The small molecule below binds the protein below.
Small molecule (SMILES): O=c1ccn([C@@H]2O[C@H](CO[P](=O)(O)O[P](=O)(O)O[C@H]3O[C@H](CO)[C@@H](O)[C@H](O)[C@H]3O)[C@@H](O)[C@H]2O)c(=O)[nH]1

Binding-site contacts:
Ligand atom N3 contacts residue VAL341 of chain 1.B at 2.7 Å (h-bond).
Ligand atom O5' contacts residue GLY31 of chain 1.B at 3.4 Å.
Ligand atom O2A contacts residue HIS358 of chain 1.B at 3.2 Å.
Ligand atom C6' contacts residue GLY31 of chain 1.B at 3.5 Å.
Ligand atom C2 contacts residue TRP340 of chain 1.B at 3.4 Å (hydrophobic).
Ligand atom O4 contacts residue TRP340 of chain 1.B at 3.2 Å.
Ligand atom O1B contacts residue ASN279 of chain 1.B at 3.1 Å (h-bond).
Ligand atom O2' contacts residue ARG280 of chain 1.B at 2.9 Å (salt-bridge).
Ligand atom C4 contacts residue VAL341 of chain 1.B at 3.5 Å (hydrophobic).
Ligand atom O1A contacts residue GLY360 of chain 1.B at 3.2 Å.
Ligand atom O2 contacts residue TRP340 of chain 1.B at 3.5 Å.
Ligand atom C4' contacts residue ASP382 of chain 1.B at 3.4 Å.
Ligand atom O6' contacts residue HIS32 of chain 1.B at 3.3 Å (h-bond).
Ligand atom O4 contacts residue VAL341 of chain 1.B at 3.1 Å (h-bond).
Ligand atom C2C contacts residue GLU366 of chain 1.B at 3.4 Å.
Ligand atom O6' contacts residue THR150 of chain 1.B at 2.7 Å (h-bond).
Ligand atom O3C contacts residue GLU366 of chain 1.B at 2.7 Å (salt-bridge).
Ligand atom C2C contacts residue GLN343 of chain 1.B at 3.3 Å.
Ligand atom O3A contacts residue HIS358 of chain 1.B at 3.5 Å (h-bond).
Ligand atom O4' contacts residue TRP361 of chain 1.B at 2.8 Å (h-bond).
Ligand atom O2' contacts residue GLN383 of chain 1.B at 3.5 Å (h-bond).
Ligand atom O2C contacts residue GLU366 of chain 1.B at 2.7 Å (salt-bridge).
Ligand atom C2 contacts residue GLN343 of chain 1.B at 3.6 Å.
Ligand atom C4 contacts residue TRP340 of chain 1.B at 3.4 Å (hydrophobic).
Ligand atom O1B contacts residue GLY31 of chain 1.B at 3.1 Å.
Ligand atom O2 contacts residue VAL341 of chain 1.B at 3.5 Å (h-bond).
Ligand atom O4' contacts residue ASP382 of chain 1.B at 2.6 Å (salt-bridge).
Ligand atom C3C contacts residue GLU366 of chain 1.B at 3.5 Å.
Ligand atom O2B contacts residue ASN279 of chain 1.B at 3.2 Å (h-bond).
Ligand atom O3' contacts residue ASP382 of chain 1.B at 2.6 Å (salt-bridge).
Ligand atom O5C contacts residue ASN362 of chain 1.B at 3.4 Å.
Ligand atom O1A contacts residue TRP361 of chain 1.B at 3.4 Å (h-bond).
Ligand atom O1B contacts residue ASN362 of chain 1.B at 3.4 Å (h-bond).
Ligand atom O3' contacts residue GLN383 of chain 1.B at 3.2 Å (h-bond).
Ligand atom C6' contacts residue THR150 of chain 1.B at 3.5 Å.
Ligand atom N3 contacts residue TRP340 of chain 1.B at 3.4 Å.
Ligand atom O2C contacts residue GLN343 of chain 1.B at 3.0 Å.
Ligand atom O1A contacts residue ASN362 of chain 1.B at 3.1 Å (h-bond).
Ligand atom O2 contacts residue GLN343 of chain 1.B at 3.5 Å.
Ligand atom O2A contacts residue SER363 of chain 1.B at 2.6 Å (h-bond).

Sequence of chain 1.B:
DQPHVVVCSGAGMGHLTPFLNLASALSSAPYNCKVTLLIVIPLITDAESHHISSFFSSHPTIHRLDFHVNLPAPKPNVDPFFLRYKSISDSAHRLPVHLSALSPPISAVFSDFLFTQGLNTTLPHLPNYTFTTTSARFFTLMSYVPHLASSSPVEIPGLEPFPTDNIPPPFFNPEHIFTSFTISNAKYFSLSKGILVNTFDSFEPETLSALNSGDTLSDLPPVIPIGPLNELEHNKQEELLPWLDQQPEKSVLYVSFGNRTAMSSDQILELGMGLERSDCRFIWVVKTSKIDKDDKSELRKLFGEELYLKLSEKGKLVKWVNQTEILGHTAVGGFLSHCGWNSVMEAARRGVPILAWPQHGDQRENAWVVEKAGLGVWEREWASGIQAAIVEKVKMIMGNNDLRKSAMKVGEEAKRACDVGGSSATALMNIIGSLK